The protein below binds the small molecule below.
Small molecule (SMILES): CCO/N=C/c1ccc(OCC[C@@H](C)CCN2CCN(c3ccncc3)C2=O)cc1

Sequence of chain 6.A:
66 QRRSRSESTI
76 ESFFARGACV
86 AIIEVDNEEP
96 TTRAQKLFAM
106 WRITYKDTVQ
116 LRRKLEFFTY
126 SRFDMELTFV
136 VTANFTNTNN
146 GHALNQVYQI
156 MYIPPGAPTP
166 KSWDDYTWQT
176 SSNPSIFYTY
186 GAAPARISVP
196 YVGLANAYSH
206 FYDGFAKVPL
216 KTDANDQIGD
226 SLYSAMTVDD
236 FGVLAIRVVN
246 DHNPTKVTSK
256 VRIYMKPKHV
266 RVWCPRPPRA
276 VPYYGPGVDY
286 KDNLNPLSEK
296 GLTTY

Binding-site contacts:
Ligand atom CAR contacts residue TYR203 of chain 6.A at 3.7 Å (hydrophobic).
Ligand atom CAA contacts residue ILE155 of chain 6.A at 3.8 Å (hydrophobic).
Ligand atom CAA contacts residue ILE181 of chain 6.A at 3.8 Å (hydrophobic).
Ligand atom CAJ contacts residue VAL194 of chain 6.A at 3.6 Å (hydrophobic).
Ligand atom CAE contacts residue TYR110 of chain 6.A at 3.8 Å (hydrophobic).
Ligand atom CAN contacts residue ILE108 of chain 6.A at 3.7 Å (hydrophobic).
Ligand atom CAF contacts residue LYS111 of chain 6.A at 3.6 Å.
Ligand atom CAA contacts residue PRO179 of chain 6.A at 3.3 Å (hydrophobic).
Ligand atom CAG contacts residue TYR110 of chain 6.A at 3.7 Å (hydrophobic).
Ligand atom CAD contacts residue ILE192 of chain 6.A at 3.4 Å (hydrophobic).
Ligand atom CAK contacts residue TYR157 of chain 6.A at 3.6 Å (hydrophobic).
Ligand atom NAU contacts residue LYS111 of chain 6.A at 3.5 Å (salt-bridge).
Ligand atom CAE contacts residue SER204 of chain 6.A at 3.4 Å.
Ligand atom CAS contacts residue TYR203 of chain 6.A at 3.7 Å (hydrophobic).
Ligand atom NAT contacts residue ILE192 of chain 6.A at 3.8 Å.
Ligand atom CAL contacts residue LEU132 of chain 6.A at 3.9 Å (hydrophobic).
Ligand atom CAX contacts residue PHE236 of chain 6.A at 3.3 Å (hydrophobic).
Ligand atom OAC contacts residue PHE236 of chain 6.A at 3.5 Å.
Ligand atom CBB contacts residue MET130 of chain 6.A at 3.7 Å (hydrophobic).
Ligand atom CAQ contacts residue PHE236 of chain 6.A at 3.5 Å (hydrophobic).
Ligand atom CAM contacts residue TYR157 of chain 6.A at 3.8 Å (hydrophobic).
Ligand atom NBD contacts residue PHE236 of chain 6.A at 3.6 Å.
Ligand atom CAA contacts residue SER180 of chain 6.A at 3.6 Å.
Ligand atom CAY contacts residue VAL194 of chain 6.A at 3.8 Å (hydrophobic).
Ligand atom NBD contacts residue TYR110 of chain 6.A at 3.4 Å.
Ligand atom OAC contacts residue TYR110 of chain 6.A at 3.6 Å.
Ligand atom NAT contacts residue TYR157 of chain 6.A at 3.4 Å.
Ligand atom CAX contacts residue TYR110 of chain 6.A at 3.6 Å (hydrophobic).
Ligand atom NBC contacts residue PHE236 of chain 6.A at 3.7 Å.
Ligand atom CBA contacts residue TYR110 of chain 6.A at 3.4 Å (hydrophobic).
Ligand atom CAI contacts residue TYR157 of chain 6.A at 3.6 Å (hydrophobic).
Ligand atom CAJ contacts residue LEU132 of chain 6.A at 3.3 Å (hydrophobic).
Ligand atom CAH contacts residue TYR110 of chain 6.A at 3.6 Å (hydrophobic).
Ligand atom CAB contacts residue TYR203 of chain 6.A at 3.6 Å (hydrophobic).
Ligand atom OAV contacts residue ILE192 of chain 6.A at 3.1 Å.
Ligand atom CAL contacts residue MET130 of chain 6.A at 3.2 Å (hydrophobic).
Ligand atom CAL contacts residue VAL194 of chain 6.A at 3.8 Å (hydrophobic).
Ligand atom OAC contacts residue THR109 of chain 6.A at 3.8 Å.
Ligand atom CAZ contacts residue VAL194 of chain 6.A at 3.9 Å (hydrophobic).
Ligand atom CAO contacts residue PHE236 of chain 6.A at 3.7 Å (hydrophobic).

Sequence of chain 6.C:
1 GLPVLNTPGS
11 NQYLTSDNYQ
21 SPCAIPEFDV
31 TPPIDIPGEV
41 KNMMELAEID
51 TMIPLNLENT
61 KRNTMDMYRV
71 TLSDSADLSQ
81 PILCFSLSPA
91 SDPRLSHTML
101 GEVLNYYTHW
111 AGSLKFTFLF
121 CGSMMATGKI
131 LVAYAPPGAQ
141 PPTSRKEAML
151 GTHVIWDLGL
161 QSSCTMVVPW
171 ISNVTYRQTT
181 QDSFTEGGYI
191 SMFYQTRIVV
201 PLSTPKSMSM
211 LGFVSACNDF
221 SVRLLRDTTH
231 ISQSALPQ